Binding-site contacts:
Ligand atom O3' contacts residue TRP45 of chain 1.H at 4.2 Å.
Ligand atom C6 contacts residue TRP45 of chain 1.H at 4.0 Å (hydrophobic).
Ligand atom C5' contacts residue THR48 of chain 1.H at 3.4 Å.
Ligand atom O2 contacts residue HIS43 of chain 1.H at 4.0 Å.
Ligand atom N3 contacts residue GLY44 of chain 1.H at 4.0 Å.
Ligand atom C3' contacts residue ASN74 of chain 1.H at 4.1 Å.
Ligand atom C2 contacts residue TRP45 of chain 1.H at 4.2 Å (hydrophobic).
Ligand atom O2 contacts residue TRP45 of chain 1.H at 3.4 Å (h-bond).
Ligand atom O2P contacts residue SER50 of chain 1.H at 3.6 Å.
Ligand atom C2 contacts residue GLY44 of chain 1.H at 4.1 Å.
Ligand atom N4 contacts residue HIS43 of chain 1.H at 3.1 Å (h-bond).
Ligand atom C4' contacts residue GLN107 of chain 1.C at 3.7 Å.
Ligand atom C2' contacts residue TRP45 of chain 1.H at 3.4 Å (hydrophobic).
Ligand atom C2' contacts residue ASN74 of chain 1.H at 3.8 Å.
Ligand atom O3' contacts residue ASN74 of chain 1.H at 3.3 Å (h-bond).
Ligand atom C3' contacts residue TRP45 of chain 1.H at 4.2 Å (hydrophobic).
Ligand atom O4' contacts residue GLN107 of chain 1.C at 3.4 Å (h-bond).
Ligand atom O5' contacts residue SER50 of chain 1.H at 2.7 Å (h-bond).
Ligand atom C3' contacts residue THR48 of chain 1.H at 3.3 Å.
Ligand atom C4' contacts residue THR48 of chain 1.H at 3.3 Å.
Ligand atom N3 contacts residue TRP45 of chain 1.H at 3.8 Å.
Ligand atom C5' contacts residue SER50 of chain 1.H at 3.6 Å.
Ligand atom C5' contacts residue PRO49 of chain 1.H at 4.0 Å (hydrophobic).
Ligand atom P contacts residue SER50 of chain 1.H at 3.8 Å.
Ligand atom C5 contacts residue TRP45 of chain 1.H at 3.8 Å (hydrophobic).
Ligand atom C1' contacts residue ASN74 of chain 1.H at 3.7 Å.
Ligand atom C4' contacts residue SER50 of chain 1.H at 4.0 Å.
Ligand atom C2 contacts residue HIS43 of chain 1.H at 3.9 Å.
Ligand atom N3 contacts residue HIS43 of chain 1.H at 2.9 Å (h-bond).
Ligand atom O2 contacts residue GLY44 of chain 1.H at 3.4 Å.
Ligand atom O3' contacts residue THR48 of chain 1.H at 2.8 Å (h-bond).
Ligand atom O2 contacts residue ASN74 of chain 1.H at 3.2 Å.
Ligand atom O3' contacts residue GLY47 of chain 1.H at 3.1 Å.
Ligand atom C4 contacts residue HIS43 of chain 1.H at 3.7 Å.
Ligand atom C1' contacts residue GLN107 of chain 1.C at 4.2 Å.
Ligand atom N4 contacts residue GLY38 of chain 1.B at 4.0 Å.
Ligand atom N4 contacts residue TRP45 of chain 1.H at 4.0 Å.
Ligand atom N1 contacts residue TRP45 of chain 1.H at 4.1 Å.
Ligand atom C4 contacts residue TRP45 of chain 1.H at 3.6 Å (hydrophobic).
Ligand atom O4' contacts residue SER50 of chain 1.H at 4.0 Å.

Sequence of chain 1.C:
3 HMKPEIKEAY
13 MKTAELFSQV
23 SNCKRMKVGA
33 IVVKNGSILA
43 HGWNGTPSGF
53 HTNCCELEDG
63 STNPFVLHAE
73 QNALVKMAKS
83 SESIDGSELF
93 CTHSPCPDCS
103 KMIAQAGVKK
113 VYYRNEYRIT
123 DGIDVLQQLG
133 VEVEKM

Sequence of chain 1.H:
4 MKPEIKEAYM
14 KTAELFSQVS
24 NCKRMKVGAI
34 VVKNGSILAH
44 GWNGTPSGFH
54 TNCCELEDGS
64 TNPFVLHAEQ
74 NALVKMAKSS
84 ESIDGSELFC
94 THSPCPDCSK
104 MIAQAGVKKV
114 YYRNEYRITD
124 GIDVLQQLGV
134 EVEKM

The protein below binds the small molecule below.
Small molecule (SMILES): Nc1ccn([C@H]2C[C@H](O)[C@@H](COP(=O)(O)O)O2)c(=O)n1

Sequence of chain 1.B:
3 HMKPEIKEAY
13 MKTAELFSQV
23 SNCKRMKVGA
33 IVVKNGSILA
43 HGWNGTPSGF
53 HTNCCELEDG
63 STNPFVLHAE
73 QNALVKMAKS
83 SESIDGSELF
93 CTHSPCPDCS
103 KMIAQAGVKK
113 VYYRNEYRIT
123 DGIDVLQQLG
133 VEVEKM